Sequence of chain 1.A:
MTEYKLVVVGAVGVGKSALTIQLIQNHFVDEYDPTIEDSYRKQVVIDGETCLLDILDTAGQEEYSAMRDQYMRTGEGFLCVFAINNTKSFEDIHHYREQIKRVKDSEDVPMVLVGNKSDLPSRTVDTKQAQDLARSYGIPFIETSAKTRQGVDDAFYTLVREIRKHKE

Binding-site contacts:
Ligand atom O2G contacts residue PRO35 of chain 1.A at 3.3 Å.
Ligand atom O2A contacts residue GLY16 of chain 1.A at 3.1 Å.
Ligand atom O2A contacts residue ALA19 of chain 1.A at 2.8 Å (h-bond).
Ligand atom N3B contacts residue GLY14 of chain 1.A at 3.4 Å (h-bond).
Ligand atom O1G contacts residue GLY61 of chain 1.A at 3.5 Å (h-bond).
Ligand atom O3' contacts residue ASP31 of chain 1.A at 3.2 Å (salt-bridge).
Ligand atom N7 contacts residue ASN117 of chain 1.A at 3.2 Å (h-bond).
Ligand atom N3B contacts residue TYR33 of chain 1.A at 3.2 Å.
Ligand atom O2B contacts residue LYS17 of chain 1.A at 2.7 Å (salt-bridge).
Ligand atom O3A contacts residue GLY16 of chain 1.A at 3.0 Å (h-bond).
Ligand atom N2 contacts residue LEU121 of chain 1.A at 3.5 Å.
Ligand atom O1G contacts residue LYS17 of chain 1.A at 2.7 Å (salt-bridge).
Ligand atom O1G contacts residue MG1 of chain 1.E at 3.4 Å.
Ligand atom O6 contacts residue LYS118 of chain 1.A at 3.4 Å (salt-bridge).
Ligand atom O1B contacts residue SER18 of chain 1.A at 2.7 Å (h-bond).
Ligand atom N7 contacts residue ALA147 of chain 1.A at 3.3 Å.
Ligand atom O2' contacts residue VAL30 of chain 1.A at 3.1 Å (h-bond).
Ligand atom N3B contacts residue MG1 of chain 1.E at 3.1 Å.
Ligand atom O3G contacts residue TYR33 of chain 1.A at 2.5 Å (h-bond).
Ligand atom O2G contacts residue MG1 of chain 1.E at 2.1 Å.
Ligand atom O5' contacts residue TYR33 of chain 1.A at 3.2 Å.
Ligand atom O1B contacts residue MG1 of chain 1.E at 2.1 Å.
Ligand atom O2A contacts residue SER18 of chain 1.A at 3.4 Å (h-bond).
Ligand atom C6 contacts residue ALA147 of chain 1.A at 3.4 Å (hydrophobic).
Ligand atom O2G contacts residue THR36 of chain 1.A at 2.6 Å (h-bond).
Ligand atom N2 contacts residue ASP120 of chain 1.A at 2.8 Å (salt-bridge).
Ligand atom PG contacts residue TYR33 of chain 1.A at 3.5 Å.
Ligand atom O4' contacts residue LYS118 of chain 1.A at 3.1 Å (salt-bridge).
Ligand atom PG contacts residue MG1 of chain 1.E at 2.9 Å.
Ligand atom N1 contacts residue ASP120 of chain 1.A at 2.9 Å (salt-bridge).
Ligand atom PB contacts residue MG1 of chain 1.E at 3.0 Å.
Ligand atom O1B contacts residue LYS17 of chain 1.A at 3.5 Å (salt-bridge).
Ligand atom O2B contacts residue GLY16 of chain 1.A at 2.9 Å (h-bond).
Ligand atom C5 contacts residue LYS118 of chain 1.A at 3.5 Å.
Ligand atom O6 contacts residue ALA147 of chain 1.A at 2.4 Å (h-bond).
Ligand atom O2' contacts residue ASP31 of chain 1.A at 2.8 Å (salt-bridge).
Ligand atom O6 contacts residue ASN117 of chain 1.A at 3.5 Å (h-bond).
Ligand atom O6 contacts residue SER146 of chain 1.A at 3.2 Å.
Ligand atom O2B contacts residue VAL15 of chain 1.A at 3.3 Å (h-bond).
Ligand atom C6 contacts residue LYS118 of chain 1.A at 3.5 Å.

The small molecule below binds the protein below.
Small molecule (SMILES): Nc1nc2c(ncn2[C@@H]2O[C@H](CO[P](=O)(O)O[P](=O)(O)NP(=O)(O)O)[C@@H](O)[C@H]2O)c(=O)[nH]1